Binding-site contacts:
Ligand atom CA contacts residue GLU257 of chain 1.A at 3.8 Å.
Ligand atom O contacts residue MG1 of chain 1.B at 2.2 Å.
Ligand atom O contacts residue GLY280 of chain 1.A at 3.8 Å.
Ligand atom OXT contacts residue ALA278 of chain 1.A at 3.0 Å.
Ligand atom O3 contacts residue MG1 of chain 1.B at 2.3 Å.
Ligand atom C contacts residue GLY280 of chain 1.A at 3.8 Å.
Ligand atom C contacts residue ARG279 of chain 1.A at 4.2 Å.
Ligand atom OXT contacts residue ASP281 of chain 1.A at 3.8 Å.
Ligand atom CA contacts residue ARG67 of chain 1.A at 4.4 Å.
Ligand atom O contacts residue PEG1 of chain 1.H at 3.2 Å (h-bond).
Ligand atom C contacts residue ALA278 of chain 1.A at 3.5 Å (hydrophobic).
Ligand atom OXT contacts residue MG1 of chain 1.B at 4.1 Å.
Ligand atom O contacts residue ALA278 of chain 1.A at 3.7 Å.
Ligand atom OXT contacts residue ARG279 of chain 1.A at 3.2 Å (salt-bridge).
Ligand atom CA contacts residue LYS255 of chain 1.A at 3.9 Å.
Ligand atom C contacts residue ASP281 of chain 1.A at 3.8 Å.
Ligand atom O contacts residue GLU257 of chain 1.A at 3.0 Å (salt-bridge).
Ligand atom O3 contacts residue LYS255 of chain 1.A at 2.9 Å (salt-bridge).
Ligand atom OXT contacts residue GLY280 of chain 1.A at 2.8 Å (h-bond).
Ligand atom C contacts residue PEG1 of chain 1.H at 3.5 Å.
Ligand atom O3 contacts residue GLU257 of chain 1.A at 3.2 Å (salt-bridge).
Ligand atom O contacts residue ASP281 of chain 1.A at 2.9 Å (salt-bridge).
Ligand atom CB contacts residue MG1 of chain 1.B at 4.4 Å.
Ligand atom C contacts residue MG1 of chain 1.B at 2.9 Å.
Ligand atom CB contacts residue MET345 of chain 1.A at 4.0 Å (hydrophobic).
Ligand atom CA contacts residue MG1 of chain 1.B at 2.9 Å.
Ligand atom CA contacts residue THR313 of chain 1.A at 4.0 Å.
Ligand atom CB contacts residue LYS255 of chain 1.A at 4.3 Å.
Ligand atom CA contacts residue ALA278 of chain 1.A at 3.7 Å (hydrophobic).
Ligand atom CB contacts residue PEG1 of chain 1.H at 4.3 Å.
Ligand atom OXT contacts residue PEG1 of chain 1.H at 3.6 Å.
Ligand atom O3 contacts residue ALA278 of chain 1.A at 3.9 Å.
Ligand atom CB contacts residue ARG67 of chain 1.A at 3.5 Å.
Ligand atom C contacts residue THR313 of chain 1.A at 3.6 Å.
Ligand atom CA contacts residue PEG1 of chain 1.H at 4.1 Å.
Ligand atom O3 contacts residue ARG67 of chain 1.A at 4.3 Å.
Ligand atom C contacts residue GLU257 of chain 1.A at 3.6 Å.
Ligand atom CB contacts residue THR313 of chain 1.A at 3.3 Å.
Ligand atom O3 contacts residue ASP281 of chain 1.A at 4.2 Å.
Ligand atom OXT contacts residue THR313 of chain 1.A at 2.7 Å (h-bond).

This small molecule binds to this protein.
Small molecule (SMILES): CC(=O)C(=O)O

Sequence of chain 1.A:
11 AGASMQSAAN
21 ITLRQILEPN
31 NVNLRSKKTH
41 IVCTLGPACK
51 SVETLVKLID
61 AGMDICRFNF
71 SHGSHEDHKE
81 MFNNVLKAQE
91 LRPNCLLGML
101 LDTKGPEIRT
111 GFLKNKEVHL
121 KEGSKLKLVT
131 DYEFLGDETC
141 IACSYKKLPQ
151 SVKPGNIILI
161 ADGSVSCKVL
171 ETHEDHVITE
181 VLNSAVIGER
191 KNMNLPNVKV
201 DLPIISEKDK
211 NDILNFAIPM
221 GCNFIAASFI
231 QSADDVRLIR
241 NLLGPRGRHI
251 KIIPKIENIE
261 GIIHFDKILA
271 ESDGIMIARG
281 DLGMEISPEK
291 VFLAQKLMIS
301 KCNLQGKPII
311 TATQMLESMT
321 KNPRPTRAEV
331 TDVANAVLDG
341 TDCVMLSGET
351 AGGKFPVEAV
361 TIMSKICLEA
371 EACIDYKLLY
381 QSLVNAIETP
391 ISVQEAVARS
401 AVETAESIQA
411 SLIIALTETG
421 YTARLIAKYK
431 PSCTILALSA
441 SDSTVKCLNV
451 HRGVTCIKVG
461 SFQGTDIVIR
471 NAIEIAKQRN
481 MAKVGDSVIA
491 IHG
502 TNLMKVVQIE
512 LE